Sequence of chain 2.B:
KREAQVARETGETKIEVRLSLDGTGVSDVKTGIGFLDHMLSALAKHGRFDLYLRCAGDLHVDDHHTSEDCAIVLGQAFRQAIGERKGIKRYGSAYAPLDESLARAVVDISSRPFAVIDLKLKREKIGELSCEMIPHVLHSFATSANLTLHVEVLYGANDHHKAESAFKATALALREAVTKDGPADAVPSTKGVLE

The small molecule below binds the protein below.
Small molecule (SMILES): O=P(O)(O)C[C@H](O)Cn1cncn1

Sequence of chain 2.L:
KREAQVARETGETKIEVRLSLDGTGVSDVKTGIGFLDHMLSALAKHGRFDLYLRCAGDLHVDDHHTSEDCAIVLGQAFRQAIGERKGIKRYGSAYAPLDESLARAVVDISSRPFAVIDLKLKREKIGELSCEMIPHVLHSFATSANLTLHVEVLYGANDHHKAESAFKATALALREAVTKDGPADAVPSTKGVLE

Sequence of chain 2.D:
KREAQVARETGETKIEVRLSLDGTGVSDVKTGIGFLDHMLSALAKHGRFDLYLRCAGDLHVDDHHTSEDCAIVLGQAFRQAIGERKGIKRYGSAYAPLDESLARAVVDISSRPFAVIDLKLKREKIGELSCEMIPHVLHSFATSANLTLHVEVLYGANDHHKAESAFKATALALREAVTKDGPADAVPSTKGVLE

Binding-site contacts:
Ligand atom N2 contacts residue MN1 of chain 2.X at 3.4 Å.
Ligand atom N1 contacts residue HIS162 of chain 2.D at 3.4 Å (h-bond).
Ligand atom C6 contacts residue ARG114 of chain 2.B at 3.8 Å.
Ligand atom C5 contacts residue HIS66 of chain 2.L at 3.2 Å.
Ligand atom C5 contacts residue HIS162 of chain 2.D at 3.4 Å.
Ligand atom N4 contacts residue HIS163 of chain 2.D at 3.3 Å (h-bond).
Ligand atom N4 contacts residue GLU70 of chain 2.L at 3.1 Å (salt-bridge).
Ligand atom C8 contacts residue GLU14 of chain 2.L at 3.7 Å.
Ligand atom N4 contacts residue HIS66 of chain 2.L at 3.0 Å (h-bond).
Ligand atom N1 contacts residue MN1 of chain 2.X at 2.3 Å.
Ligand atom P9 contacts residue SER191 of chain 2.B at 3.6 Å.
Ligand atom C6 contacts residue GLU14 of chain 2.L at 3.5 Å.
Ligand atom C6 contacts residue MN1 of chain 2.X at 3.7 Å.
Ligand atom C7 contacts residue MN1 of chain 2.X at 3.3 Å.
Ligand atom N4 contacts residue MN1 of chain 2.SA at 2.3 Å.
Ligand atom P9 contacts residue ARG114 of chain 2.B at 3.8 Å.
Ligand atom O11 contacts residue LYS193 of chain 2.B at 2.7 Å (salt-bridge).
Ligand atom O13 contacts residue HIS40 of chain 2.D at 3.1 Å (h-bond).
Ligand atom O10 contacts residue ARG114 of chain 2.B at 3.0 Å (salt-bridge).
Ligand atom N1 contacts residue GLU166 of chain 2.D at 3.2 Å (salt-bridge).
Ligand atom O13 contacts residue GLU14 of chain 2.L at 2.9 Å (salt-bridge).
Ligand atom C7 contacts residue GLU14 of chain 2.L at 3.5 Å.
Ligand atom C3 contacts residue GLU70 of chain 2.L at 3.3 Å.
Ligand atom C3 contacts residue ARG114 of chain 2.B at 3.8 Å.
Ligand atom C5 contacts residue MN1 of chain 2.X at 3.2 Å.
Ligand atom C3 contacts residue MN1 of chain 2.SA at 3.2 Å.
Ligand atom O11 contacts residue ARG114 of chain 2.B at 2.7 Å (salt-bridge).
Ligand atom O12 contacts residue SER191 of chain 2.B at 2.6 Å (h-bond).
Ligand atom C5 contacts residue MN1 of chain 2.SA at 3.3 Å.
Ligand atom O13 contacts residue MN1 of chain 2.X at 2.3 Å.
Ligand atom N1 contacts residue HIS67 of chain 2.L at 3.1 Å (h-bond).
Ligand atom O12 contacts residue ARG92 of chain 2.B at 2.8 Å (salt-bridge).
Ligand atom O10 contacts residue ARG92 of chain 2.B at 3.0 Å (salt-bridge).
Ligand atom C7 contacts residue GLU166 of chain 2.D at 3.1 Å.
Ligand atom O10 contacts residue LYS170 of chain 2.D at 2.7 Å (salt-bridge).
Ligand atom P9 contacts residue ARG92 of chain 2.B at 3.7 Å.
Ligand atom O13 contacts residue HIS67 of chain 2.L at 3.2 Å (h-bond).
Ligand atom O13 contacts residue GLU166 of chain 2.D at 3.0 Å (salt-bridge).
Ligand atom C8 contacts residue GLU166 of chain 2.D at 3.7 Å.
Ligand atom C8 contacts residue THR192 of chain 2.B at 3.8 Å.